Binding-site contacts:
Ligand atom O7 contacts residue ALA132 of chain 1.A at 4.2 Å.
Ligand atom C2 contacts residue ASN74 of chain 1.A at 2.5 Å.
Ligand atom O7 contacts residue SER77 of chain 1.A at 3.9 Å.
Ligand atom C7 contacts residue ILE78 of chain 1.A at 4.5 Å (hydrophobic).
Ligand atom C7 contacts residue SER77 of chain 1.A at 4.2 Å.
Ligand atom C3 contacts residue ASN74 of chain 1.A at 3.9 Å.
Ligand atom N2 contacts residue GLN133 of chain 1.A at 4.4 Å.
Ligand atom C7 contacts residue GLN133 of chain 1.A at 3.5 Å.
Ligand atom C1 contacts residue ILE78 of chain 1.A at 4.1 Å (hydrophobic).
Ligand atom C4 contacts residue GLN133 of chain 1.A at 4.4 Å.
Ligand atom O7 contacts residue ASN74 of chain 1.A at 3.3 Å (h-bond).
Ligand atom C8 contacts residue ILE78 of chain 1.A at 4.0 Å (hydrophobic).
Ligand atom C8 contacts residue ALA81 of chain 1.A at 3.6 Å (hydrophobic).
Ligand atom C8 contacts residue SER77 of chain 1.A at 3.4 Å.
Ligand atom O4 contacts residue GLN133 of chain 1.A at 3.9 Å.
Ligand atom C4 contacts residue ASN74 of chain 1.A at 4.2 Å.
Ligand atom C8 contacts residue TYR72 of chain 1.A at 3.8 Å (hydrophobic).
Ligand atom C5 contacts residue ASN74 of chain 1.A at 3.7 Å.
Ligand atom N2 contacts residue ILE78 of chain 1.A at 4.0 Å.
Ligand atom C1 contacts residue ASN74 of chain 1.A at 1.5 Å.
Ligand atom O7 contacts residue GLN133 of chain 1.A at 2.8 Å (h-bond).
Ligand atom C3 contacts residue GLN133 of chain 1.A at 3.7 Å.
Ligand atom C5 contacts residue TYR72 of chain 1.A at 3.8 Å (hydrophobic).
Ligand atom N2 contacts residue ASN74 of chain 1.A at 3.1 Å (h-bond).
Ligand atom O5 contacts residue ASN74 of chain 1.A at 2.4 Å (h-bond).
Ligand atom O5 contacts residue TYR72 of chain 1.A at 4.1 Å.
Ligand atom C8 contacts residue GLN133 of chain 1.A at 3.8 Å.
Ligand atom C8 contacts residue SER69 of chain 1.A at 4.0 Å.
Ligand atom C6 contacts residue TYR72 of chain 1.A at 3.8 Å (hydrophobic).
Ligand atom C7 contacts residue ASN74 of chain 1.A at 3.5 Å.
Ligand atom O3 contacts residue GLN133 of chain 1.A at 4.0 Å.

This protein binds this small molecule.
Small molecule (SMILES): CC(=O)N[C@H]1[C@H](O[C@H]2[C@H](O)[C@@H](NC(C)=O)CO[C@@H]2CO)O[C@H](CO)[C@@H](O)[C@@H]1O

Sequence of chain 1.A:
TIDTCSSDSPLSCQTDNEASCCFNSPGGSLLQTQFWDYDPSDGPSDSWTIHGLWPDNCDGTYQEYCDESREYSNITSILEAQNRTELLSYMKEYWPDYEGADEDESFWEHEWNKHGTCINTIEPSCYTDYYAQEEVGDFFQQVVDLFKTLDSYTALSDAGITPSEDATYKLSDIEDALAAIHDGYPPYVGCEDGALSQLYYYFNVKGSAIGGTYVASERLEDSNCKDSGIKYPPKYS